The protein below binds the small molecule below.
Small molecule (SMILES): N[C@H]1[C@@H](OP(=O)(O)O)O[C@H](CO[C@@H]2O[C@H](CO[C@]3(C(=O)O)C[C@@H](O[C@]4(C(=O)O)C[C@@H](O[C@]5(C(=O)O)C[C@@H](O)[C@@H](O)[C@@H]([C@H](O)CO)O5)[C@@H](O)[C@@H]([C@H](O)CO)O4)[C@@H](O)[C@@H]([C@H](O)CO)O3)[C@@H](OP(=O)(O)O)[C@H](O)[C@H]2N)[C@@H](O)[C@@H]1O

Sequence of chain 1.A:
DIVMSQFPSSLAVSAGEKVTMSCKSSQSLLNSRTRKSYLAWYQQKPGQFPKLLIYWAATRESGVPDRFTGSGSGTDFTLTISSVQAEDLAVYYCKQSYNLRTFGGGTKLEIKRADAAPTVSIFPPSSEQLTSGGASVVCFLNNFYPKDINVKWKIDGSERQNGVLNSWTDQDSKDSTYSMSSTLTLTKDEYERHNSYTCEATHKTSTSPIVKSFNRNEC

Binding-site contacts:
Ligand atom O1B contacts residue TYR33 of chain 1.B at 2.8 Å (h-bond).
Ligand atom C7 contacts residue TYR98 of chain 1.A at 3.3 Å (hydrophobic).
Ligand atom C6 contacts residue ARG33 of chain 1.A at 3.6 Å.
Ligand atom O1B contacts residue ASN31 of chain 1.A at 3.2 Å (h-bond).
Ligand atom O5 contacts residue ARG101 of chain 1.A at 3.4 Å (salt-bridge).
Ligand atom C8 contacts residue ARG33 of chain 1.A at 3.9 Å.
Ligand atom O6 contacts residue ARG33 of chain 1.A at 3.1 Å (salt-bridge).
Ligand atom O5 contacts residue PHE105 of chain 1.B at 3.3 Å.
Ligand atom O1B contacts residue PHE105 of chain 1.B at 3.5 Å.
Ligand atom O1A contacts residue ARG52 of chain 1.B at 3.3 Å (salt-bridge).
Ligand atom C4 contacts residue ARG101 of chain 1.A at 3.9 Å.
Ligand atom C7 contacts residue ARG33 of chain 1.A at 3.6 Å.
Ligand atom C2 contacts residue ARG33 of chain 1.A at 3.9 Å.
Ligand atom C1 contacts residue ARG33 of chain 1.A at 3.9 Å.
Ligand atom O4 contacts residue ARG101 of chain 1.A at 2.8 Å (salt-bridge).
Ligand atom O5 contacts residue ARG33 of chain 1.A at 2.9 Å (salt-bridge).
Ligand atom C3 contacts residue PHE105 of chain 1.B at 3.7 Å (hydrophobic).
Ligand atom O4 contacts residue SER97 of chain 1.A at 3.7 Å.
Ligand atom O4 contacts residue ILE102 of chain 1.B at 3.6 Å.
Ligand atom C5 contacts residue SER97 of chain 1.A at 3.2 Å.
Ligand atom C1 contacts residue ARG52 of chain 1.B at 3.5 Å.
Ligand atom C4 contacts residue ILE102 of chain 1.B at 3.9 Å (hydrophobic).
Ligand atom O7 contacts residue PHE105 of chain 1.B at 3.8 Å.
Ligand atom C2 contacts residue LYS56 of chain 1.B at 3.8 Å.
Ligand atom O6 contacts residue LYS56 of chain 1.B at 3.2 Å (salt-bridge).
Ligand atom O5 contacts residue LYS56 of chain 1.B at 3.2 Å (salt-bridge).
Ligand atom C5 contacts residue ARG33 of chain 1.A at 3.8 Å.
Ligand atom O4 contacts residue TYR33 of chain 1.B at 3.6 Å.
Ligand atom O5 contacts residue SER97 of chain 1.A at 2.6 Å (h-bond).
Ligand atom O1A contacts residue ASN31 of chain 1.A at 3.7 Å.
Ligand atom O1A contacts residue ARG33 of chain 1.A at 3.1 Å (salt-bridge).
Ligand atom O3 contacts residue LYS56 of chain 1.B at 3.2 Å (salt-bridge).
Ligand atom C1 contacts residue ASN31 of chain 1.A at 3.5 Å.
Ligand atom C1 contacts residue LYS56 of chain 1.B at 3.7 Å.
Ligand atom O7 contacts residue TYR98 of chain 1.A at 2.7 Å (h-bond).
Ligand atom O5 contacts residue TYR98 of chain 1.A at 3.5 Å (h-bond).
Ligand atom O1B contacts residue ARG52 of chain 1.B at 2.6 Å (salt-bridge).
Ligand atom O1A contacts residue LYS56 of chain 1.B at 3.5 Å (salt-bridge).
Ligand atom O5 contacts residue TYR33 of chain 1.B at 3.7 Å.
Ligand atom C1 contacts residue TYR33 of chain 1.B at 3.7 Å (hydrophobic).

Sequence of chain 1.B:
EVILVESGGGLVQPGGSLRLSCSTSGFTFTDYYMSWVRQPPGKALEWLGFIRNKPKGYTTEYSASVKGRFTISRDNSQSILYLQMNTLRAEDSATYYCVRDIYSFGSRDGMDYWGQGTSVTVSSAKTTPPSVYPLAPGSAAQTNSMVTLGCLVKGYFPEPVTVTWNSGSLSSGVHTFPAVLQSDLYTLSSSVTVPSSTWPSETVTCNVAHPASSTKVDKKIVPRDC